The small molecule below binds the protein below.
Small molecule (SMILES): N/C=N\c1c(C(=O)O)ncn1[C@@H]1O[C@H](COP(=O)(O)O)[C@@H](O)[C@H]1O

Sequence of chain 2.B:
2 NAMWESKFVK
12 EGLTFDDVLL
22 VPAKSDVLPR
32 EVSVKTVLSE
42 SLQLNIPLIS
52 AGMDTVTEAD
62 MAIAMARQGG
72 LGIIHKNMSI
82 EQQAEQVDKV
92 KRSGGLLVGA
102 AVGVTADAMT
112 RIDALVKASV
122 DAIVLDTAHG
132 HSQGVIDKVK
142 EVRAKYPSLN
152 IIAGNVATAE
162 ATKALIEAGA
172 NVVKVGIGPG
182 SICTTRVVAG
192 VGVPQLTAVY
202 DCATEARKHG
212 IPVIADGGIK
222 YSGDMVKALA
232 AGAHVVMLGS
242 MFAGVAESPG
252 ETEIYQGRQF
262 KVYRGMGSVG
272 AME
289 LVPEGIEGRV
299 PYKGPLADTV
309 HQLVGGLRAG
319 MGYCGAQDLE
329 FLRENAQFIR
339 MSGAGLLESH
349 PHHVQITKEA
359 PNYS

Binding-site contacts:
Ligand atom P1 contacts residue SER182 of chain 2.B at 3.6 Å.
Ligand atom C1 contacts residue GLY268 of chain 2.B at 3.6 Å.
Ligand atom O1 contacts residue GLY266 of chain 2.B at 3.2 Å.
Ligand atom O1 contacts residue MET267 of chain 2.B at 3.2 Å (h-bond).
Ligand atom O1 contacts residue GLY268 of chain 2.B at 2.5 Å (h-bond).
Ligand atom N1 contacts residue GLY266 of chain 2.B at 3.7 Å.
Ligand atom O6 contacts residue SER182 of chain 2.B at 2.7 Å (h-bond).
Ligand atom N4 contacts residue THR186 of chain 2.B at 3.3 Å (h-bond).
Ligand atom O6 contacts residue TYR264 of chain 2.B at 2.7 Å (h-bond).
Ligand atom N3 contacts residue ILE183 of chain 2.B at 3.7 Å.
Ligand atom O3 contacts residue ASP217 of chain 2.B at 2.5 Å (salt-bridge).
Ligand atom O5 contacts residue SER241 of chain 2.B at 3.5 Å (h-bond).
Ligand atom O3 contacts residue MET238 of chain 2.B at 3.6 Å (h-bond).
Ligand atom C10 contacts residue CYS184 of chain 2.B at 1.9 Å (hydrophobic).
Ligand atom O9 contacts residue GLU292 of chain 2.B at 2.5 Å (salt-bridge).
Ligand atom C6 contacts residue ASP217 of chain 2.B at 3.4 Å.
Ligand atom O1 contacts residue GLY293 of chain 2.B at 3.5 Å.
Ligand atom N1 contacts residue ILE183 of chain 2.B at 3.6 Å.
Ligand atom O5 contacts residue GLY240 of chain 2.B at 2.8 Å (h-bond).
Ligand atom C1 contacts residue ILE183 of chain 2.B at 3.6 Å (hydrophobic).
Ligand atom O7 contacts residue GLY219 of chain 2.B at 2.9 Å (h-bond).
Ligand atom O2 contacts residue ASP217 of chain 2.B at 2.7 Å (salt-bridge).
Ligand atom O9 contacts residue CYS184 of chain 2.B at 3.5 Å (h-bond).
Ligand atom C1 contacts residue GLU292 of chain 2.B at 3.6 Å.
Ligand atom C2 contacts residue ILE183 of chain 2.B at 3.2 Å (hydrophobic).
Ligand atom C1 contacts residue GLY293 of chain 2.B at 3.8 Å.
Ligand atom N3 contacts residue CYS184 of chain 2.B at 2.7 Å (h-bond).
Ligand atom C8 contacts residue TYR264 of chain 2.B at 3.6 Å (hydrophobic).
Ligand atom O4 contacts residue GLY218 of chain 2.B at 3.5 Å.
Ligand atom N4 contacts residue CYS184 of chain 2.B at 2.9 Å (h-bond).
Ligand atom N1 contacts residue MET267 of chain 2.B at 3.0 Å (h-bond).
Ligand atom O7 contacts residue GLY181 of chain 2.B at 3.4 Å.
Ligand atom O4 contacts residue GLY181 of chain 2.B at 3.4 Å.
Ligand atom O9 contacts residue GLY293 of chain 2.B at 3.3 Å.
Ligand atom C9 contacts residue ILE183 of chain 2.B at 3.3 Å (hydrophobic).
Ligand atom O6 contacts residue SER241 of chain 2.B at 3.0 Å (h-bond).
Ligand atom C7 contacts residue ASP217 of chain 2.B at 3.5 Å.
Ligand atom O7 contacts residue SER182 of chain 2.B at 2.8 Å (h-bond).
Ligand atom O3 contacts residue ALA52 of chain 2.B at 3.6 Å.
Ligand atom N2 contacts residue ILE183 of chain 2.B at 3.7 Å.